Sequence of chain 37.D:
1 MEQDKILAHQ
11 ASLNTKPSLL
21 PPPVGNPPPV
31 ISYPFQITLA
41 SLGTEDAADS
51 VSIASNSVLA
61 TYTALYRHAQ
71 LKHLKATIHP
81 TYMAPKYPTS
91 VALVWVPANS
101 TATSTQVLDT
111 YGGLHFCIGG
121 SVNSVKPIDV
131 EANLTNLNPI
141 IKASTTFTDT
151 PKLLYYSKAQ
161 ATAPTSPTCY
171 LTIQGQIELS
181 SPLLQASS

Sequence of chain 37.C:
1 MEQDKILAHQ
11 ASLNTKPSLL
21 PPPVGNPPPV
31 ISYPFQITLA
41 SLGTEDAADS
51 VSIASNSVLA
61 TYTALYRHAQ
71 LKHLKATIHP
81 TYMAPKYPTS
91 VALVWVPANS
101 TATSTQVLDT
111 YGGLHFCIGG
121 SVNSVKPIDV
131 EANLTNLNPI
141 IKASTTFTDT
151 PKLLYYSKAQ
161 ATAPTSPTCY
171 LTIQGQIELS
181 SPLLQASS

Sequence of chain 38.C:
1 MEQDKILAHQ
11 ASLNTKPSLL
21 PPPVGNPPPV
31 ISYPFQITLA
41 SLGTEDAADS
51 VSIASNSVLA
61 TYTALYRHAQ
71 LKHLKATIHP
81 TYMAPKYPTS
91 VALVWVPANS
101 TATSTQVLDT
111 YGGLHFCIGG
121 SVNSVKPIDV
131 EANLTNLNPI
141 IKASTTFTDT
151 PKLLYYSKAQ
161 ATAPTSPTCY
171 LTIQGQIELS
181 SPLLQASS

This small molecule binds to this protein.
Small molecule (SMILES): O=c1ccn([C@@H]2O[C@H](CO[P](=O)(O)O[C@H]3[C@@H](O)[C@H](n4ccc(=O)[nH]c4=O)O[C@@H]3COP(=O)(O)O)[C@@H](O)[C@H]2O)c(=O)[nH]1

Binding-site contacts:
Ligand atom C4 contacts residue GLY113 of chain 37.C at 1.2 Å.
Ligand atom C1' contacts residue TRP95 of chain 37.C at 2.4 Å (hydrophobic).
Ligand atom O4 contacts residue VAL107 of chain 37.C at 1.8 Å.
Ligand atom C4 contacts residue LEU93 of chain 37.C at 2.9 Å (hydrophobic).
Ligand atom C6 contacts residue VAL94 of chain 37.C at 1.8 Å (hydrophobic).
Ligand atom N1 contacts residue VAL94 of chain 37.C at 1.9 Å.
Ligand atom C4 contacts residue VAL94 of chain 37.C at 2.8 Å (hydrophobic).
Ligand atom C4 contacts residue VAL107 of chain 37.C at 2.6 Å (hydrophobic).
Ligand atom C4' contacts residue TRP95 of chain 37.C at 3.0 Å (hydrophobic).
Ligand atom C5 contacts residue VAL94 of chain 37.C at 2.5 Å (hydrophobic).
Ligand atom C5 contacts residue THR110 of chain 37.C at 2.9 Å.
Ligand atom O2' contacts residue TRP95 of chain 37.C at 2.5 Å.
Ligand atom N1 contacts residue GLY113 of chain 37.C at 2.8 Å.
Ligand atom N3 contacts residue VAL94 of chain 37.C at 2.3 Å.
Ligand atom C2 contacts residue VAL94 of chain 37.C at 1.7 Å (hydrophobic).
Ligand atom C4 contacts residue LEU114 of chain 37.C at 2.8 Å (hydrophobic).
Ligand atom N3 contacts residue LEU93 of chain 37.C at 1.6 Å (h-bond).
Ligand atom C5 contacts residue GLY112 of chain 37.C at 2.6 Å.
Ligand atom N3 contacts residue VAL107 of chain 37.C at 2.9 Å.
Ligand atom O3' contacts residue GLU131 of chain 37.C at 2.8 Å (salt-bridge).
Ligand atom O4 contacts residue GLU131 of chain 37.C at 2.6 Å (salt-bridge).
Ligand atom C5 contacts residue GLY113 of chain 37.C at 1.2 Å.
Ligand atom OP2 contacts residue ASN133 of chain 37.C at 2.5 Å.
Ligand atom C6 contacts residue TYR111 of chain 37.C at 3.1 Å (hydrophobic).
Ligand atom C2 contacts residue GLY113 of chain 37.C at 2.8 Å.
Ligand atom O4' contacts residue VAL94 of chain 37.C at 2.7 Å.
Ligand atom C6 contacts residue GLY112 of chain 37.C at 2.2 Å.
Ligand atom N3 contacts residue GLY113 of chain 37.C at 2.1 Å.
Ligand atom O2 contacts residue LEU93 of chain 37.C at 1.9 Å (h-bond).
Ligand atom O4 contacts residue LEU114 of chain 37.C at 2.8 Å (h-bond).
Ligand atom O5' contacts residue ASN133 of chain 37.C at 2.9 Å (h-bond).
Ligand atom C2 contacts residue LEU93 of chain 37.C at 2.0 Å (hydrophobic).
Ligand atom N3 contacts residue LEU114 of chain 37.C at 2.9 Å (h-bond).
Ligand atom O4' contacts residue TRP95 of chain 37.C at 2.8 Å (h-bond).
Ligand atom OP1 contacts residue ASN136 of chain 37.C at 2.4 Å (h-bond).
Ligand atom O2 contacts residue VAL94 of chain 37.C at 1.5 Å.
Ligand atom O4 contacts residue GLY113 of chain 37.C at 2.0 Å.
Ligand atom N1 contacts residue GLY112 of chain 37.C at 2.9 Å (h-bond).
Ligand atom C6 contacts residue GLY113 of chain 37.C at 1.8 Å.
Ligand atom C1' contacts residue VAL94 of chain 37.C at 2.6 Å (hydrophobic).